Binding-site contacts:
Ligand atom N1 contacts residue THR159 of chain 1.A at 3.7 Å.
Ligand atom O1B contacts residue PHE118 of chain 1.A at 3.8 Å.
Ligand atom C2 contacts residue TRP153 of chain 1.A at 3.3 Å (hydrophobic).
Ligand atom N3Q contacts residue PHE118 of chain 1.A at 2.8 Å (h-bond).
Ligand atom C6Q contacts residue HIS210 of chain 1.A at 3.7 Å.
Ligand atom O2A contacts residue ALA164 of chain 1.A at 3.6 Å.
Ligand atom C3' contacts residue SER181 of chain 1.A at 3.3 Å.
Ligand atom O2 contacts residue THR159 of chain 1.A at 2.9 Å (h-bond).
Ligand atom O4' contacts residue TRP153 of chain 1.A at 2.9 Å (h-bond).
Ligand atom O1B contacts residue ARG241 of chain 1.A at 2.7 Å (salt-bridge).
Ligand atom N3Q contacts residue SAH1 of chain 1.C at 3.6 Å (h-bond).
Ligand atom C5M contacts residue TYR162 of chain 1.A at 3.7 Å (hydrophobic).
Ligand atom O1A contacts residue LYS29 of chain 1.A at 2.9 Å (salt-bridge).
Ligand atom O3A contacts residue ARG177 of chain 1.A at 3.7 Å.
Ligand atom C1' contacts residue TRP153 of chain 1.A at 3.1 Å (hydrophobic).
Ligand atom O3B contacts residue PHE118 of chain 1.A at 3.8 Å.
Ligand atom O2Q contacts residue ARG241 of chain 1.A at 2.9 Å (salt-bridge).
Ligand atom PA contacts residue SER179 of chain 1.A at 3.8 Å.
Ligand atom O2Q contacts residue PHE118 of chain 1.A at 3.1 Å.
Ligand atom N1 contacts residue TRP153 of chain 1.A at 3.3 Å (h-bond).
Ligand atom O2B contacts residue LYS29 of chain 1.A at 2.9 Å (salt-bridge).
Ligand atom N3 contacts residue TRP153 of chain 1.A at 3.5 Å.
Ligand atom C4Q contacts residue TYR14 of chain 1.A at 3.3 Å (hydrophobic).
Ligand atom O2 contacts residue PHE158 of chain 1.A at 3.5 Å.
Ligand atom O3' contacts residue SER181 of chain 1.A at 2.8 Å (h-bond).
Ligand atom O2 contacts residue TRP153 of chain 1.A at 3.4 Å.
Ligand atom C2 contacts residue THR159 of chain 1.A at 3.2 Å.
Ligand atom N3 contacts residue THR159 of chain 1.A at 3.3 Å (h-bond).
Ligand atom O5' contacts residue ILE190 of chain 1.A at 3.7 Å.
Ligand atom O2A contacts residue ARG177 of chain 1.A at 2.6 Å (salt-bridge).
Ligand atom C2Q contacts residue TRP152 of chain 1.A at 3.7 Å (hydrophobic).
Ligand atom O3' contacts residue PHE158 of chain 1.A at 3.7 Å.
Ligand atom O2B contacts residue HIS26 of chain 1.A at 3.2 Å.
Ligand atom O4Q contacts residue TYR14 of chain 1.A at 2.5 Å (h-bond).
Ligand atom O2A contacts residue SER179 of chain 1.A at 2.6 Å (h-bond).
Ligand atom C4 contacts residue TRP153 of chain 1.A at 3.6 Å (hydrophobic).
Ligand atom O2B contacts residue PHE118 of chain 1.A at 3.6 Å.
Ligand atom O3' contacts residue TRP152 of chain 1.A at 3.5 Å.
Ligand atom O5' contacts residue SER179 of chain 1.A at 3.7 Å.
Ligand atom C2' contacts residue TYR162 of chain 1.A at 3.4 Å (hydrophobic).

Sequence of chain 1.A:
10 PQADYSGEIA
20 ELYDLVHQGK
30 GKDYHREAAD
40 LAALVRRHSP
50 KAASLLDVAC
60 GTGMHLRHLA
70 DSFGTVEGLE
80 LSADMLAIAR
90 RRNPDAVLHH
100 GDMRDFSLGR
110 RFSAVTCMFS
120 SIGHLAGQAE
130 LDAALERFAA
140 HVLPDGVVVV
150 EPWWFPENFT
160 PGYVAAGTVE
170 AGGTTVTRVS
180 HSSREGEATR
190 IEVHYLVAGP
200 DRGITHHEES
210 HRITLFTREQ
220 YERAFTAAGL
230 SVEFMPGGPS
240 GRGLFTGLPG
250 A

The small molecule below binds the protein below.
Small molecule (SMILES): Cc1cn([C@H]2C[C@H](O)[C@@H](CO[P](=O)(O)O[P](=O)(O)O[C@H]3O[C@H](C)[C@@H](O)[C@H](N)[C@H]3O)O2)c(=O)[nH]c1=O